A small-molecule ligand and the protein it binds are described below.
Small molecule (SMILES): N[C@@H](Cc1c[nH]c[nH+]1)C(=O)O

Sequence of chain 1.A:
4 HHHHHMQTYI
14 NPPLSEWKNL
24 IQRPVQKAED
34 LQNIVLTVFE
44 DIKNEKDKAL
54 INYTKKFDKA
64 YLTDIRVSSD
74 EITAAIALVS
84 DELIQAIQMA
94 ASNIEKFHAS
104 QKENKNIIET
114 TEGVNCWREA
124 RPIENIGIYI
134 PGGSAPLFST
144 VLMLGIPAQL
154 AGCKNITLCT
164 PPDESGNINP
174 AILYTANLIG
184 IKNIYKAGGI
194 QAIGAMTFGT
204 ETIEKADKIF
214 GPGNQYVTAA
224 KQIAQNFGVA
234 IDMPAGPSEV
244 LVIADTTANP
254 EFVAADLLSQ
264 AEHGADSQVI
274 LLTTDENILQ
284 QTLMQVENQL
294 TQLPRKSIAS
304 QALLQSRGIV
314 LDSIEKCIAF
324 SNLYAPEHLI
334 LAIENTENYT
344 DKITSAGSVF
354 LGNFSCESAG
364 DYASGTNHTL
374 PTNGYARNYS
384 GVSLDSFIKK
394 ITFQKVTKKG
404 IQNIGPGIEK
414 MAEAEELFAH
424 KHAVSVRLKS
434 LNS

Binding-site contacts:
Ligand atom CA contacts residue GLU122 of chain 1.A at 3.5 Å.
Ligand atom ND1 contacts residue ALA123 of chain 1.A at 3.5 Å (h-bond).
Ligand atom CE1 contacts residue LYS393 of chain 1.A at 3.8 Å.
Ligand atom CA contacts residue ALA123 of chain 1.A at 3.6 Å (hydrophobic).
Ligand atom NE2 contacts residue GLU106 of chain 1.A at 2.5 Å (salt-bridge).
Ligand atom CD2 contacts residue ILE391 of chain 1.A at 4.5 Å (hydrophobic).
Ligand atom CB contacts residue ALA123 of chain 1.A at 3.3 Å (hydrophobic).
Ligand atom C contacts residue GLU122 of chain 1.A at 3.7 Å.
Ligand atom CE1 contacts residue GLU122 of chain 1.A at 4.1 Å.
Ligand atom CE1 contacts residue ALA123 of chain 1.A at 4.2 Å (hydrophobic).
Ligand atom NE2 contacts residue ALA123 of chain 1.A at 4.4 Å.
Ligand atom O contacts residue GLU122 of chain 1.A at 3.8 Å.
Ligand atom N contacts residue ARG121 of chain 1.A at 4.1 Å.
Ligand atom CA contacts residue LYS108 of chain 1.A at 4.3 Å.
Ligand atom C contacts residue ALA123 of chain 1.A at 3.6 Å (hydrophobic).
Ligand atom N contacts residue LYS108 of chain 1.A at 2.9 Å (salt-bridge).
Ligand atom OXT contacts residue GLU122 of chain 1.A at 4.0 Å.
Ligand atom CG contacts residue ALA123 of chain 1.A at 3.3 Å (hydrophobic).
Ligand atom O contacts residue ALA123 of chain 1.A at 3.1 Å (h-bond).
Ligand atom O contacts residue ARG124 of chain 1.A at 4.2 Å.
Ligand atom CE1 contacts residue GLU106 of chain 1.A at 3.3 Å.
Ligand atom CG contacts residue ARG121 of chain 1.A at 4.4 Å.
Ligand atom CE1 contacts residue ARG121 of chain 1.A at 3.6 Å.
Ligand atom CA contacts residue ARG121 of chain 1.A at 3.8 Å.
Ligand atom CG contacts residue GLU106 of chain 1.A at 3.9 Å.
Ligand atom CA contacts residue GLU106 of chain 1.A at 3.9 Å.
Ligand atom N contacts residue GLU106 of chain 1.A at 3.1 Å (salt-bridge).
Ligand atom ND1 contacts residue GLU106 of chain 1.A at 4.0 Å.
Ligand atom OXT contacts residue LYS108 of chain 1.A at 4.0 Å.
Ligand atom CD2 contacts residue LYS393 of chain 1.A at 4.1 Å.
Ligand atom ND1 contacts residue GLU122 of chain 1.A at 3.5 Å.
Ligand atom CB contacts residue GLU106 of chain 1.A at 3.5 Å.
Ligand atom CG contacts residue GLU122 of chain 1.A at 3.9 Å.
Ligand atom CB contacts residue GLU122 of chain 1.A at 4.1 Å.
Ligand atom CD2 contacts residue ALA123 of chain 1.A at 3.5 Å (hydrophobic).
Ligand atom N contacts residue ASN107 of chain 1.A at 3.1 Å.
Ligand atom NE2 contacts residue LYS393 of chain 1.A at 3.1 Å.
Ligand atom CD2 contacts residue GLU106 of chain 1.A at 3.0 Å.
Ligand atom ND1 contacts residue ARG121 of chain 1.A at 3.3 Å (salt-bridge).